Sequence of chain 2.A:
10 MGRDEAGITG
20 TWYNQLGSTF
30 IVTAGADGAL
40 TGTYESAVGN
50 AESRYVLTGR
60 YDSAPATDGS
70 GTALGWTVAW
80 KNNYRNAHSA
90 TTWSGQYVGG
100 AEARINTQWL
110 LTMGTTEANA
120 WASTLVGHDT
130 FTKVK

Binding-site contacts:
Ligand atom N5 contacts residue MET112 of chain 4.A at 3.7 Å.
Ligand atom C1 contacts residue TYR43 of chain 4.A at 3.5 Å (hydrophobic).
Ligand atom C10 contacts residue ASN49 of chain 4.A at 3.5 Å.
Ligand atom N1 contacts residue ASP128 of chain 4.A at 2.8 Å (salt-bridge).
Ligand atom C5 contacts residue TRP120 of chain 2.A at 3.5 Å (hydrophobic).
Ligand atom C17 contacts residue MET112 of chain 4.A at 3.7 Å (hydrophobic).
Ligand atom O2 contacts residue ASN49 of chain 4.A at 2.6 Å (h-bond).
Ligand atom O2 contacts residue GLY48 of chain 4.A at 3.1 Å.
Ligand atom C1 contacts residue ASP128 of chain 4.A at 3.8 Å.
Ligand atom C7 contacts residue LEU110 of chain 4.A at 3.4 Å (hydrophobic).
Ligand atom C8 contacts residue TRP79 of chain 4.A at 3.7 Å (hydrophobic).
Ligand atom C1 contacts residue LEU25 of chain 4.A at 3.7 Å (hydrophobic).
Ligand atom C15 contacts residue MET112 of chain 4.A at 3.6 Å (hydrophobic).
Ligand atom C3 contacts residue TRP108 of chain 4.A at 3.7 Å (hydrophobic).
Ligand atom C14 contacts residue SER88 of chain 4.A at 3.7 Å.
Ligand atom C21 contacts residue SER122 of chain 4.A at 3.3 Å.
Ligand atom O5 contacts residue MET112 of chain 4.A at 2.9 Å.
Ligand atom C14 contacts residue LEU110 of chain 4.A at 3.7 Å (hydrophobic).
Ligand atom O1 contacts residue ASN23 of chain 4.A at 2.9 Å (h-bond).
Ligand atom S1 contacts residue TRP79 of chain 4.A at 3.6 Å.
Ligand atom C2 contacts residue ASP128 of chain 4.A at 3.8 Å.
Ligand atom C19 contacts residue MET112 of chain 4.A at 3.7 Å (hydrophobic).
Ligand atom C1 contacts residue SER27 of chain 4.A at 3.5 Å.
Ligand atom C21 contacts residue ALA121 of chain 4.A at 3.2 Å (hydrophobic).
Ligand atom C29 contacts residue ALA121 of chain 4.A at 3.7 Å (hydrophobic).
Ligand atom C6 contacts residue SER45 of chain 4.A at 3.7 Å.
Ligand atom C1 contacts residue ASN23 of chain 4.A at 3.7 Å.
Ligand atom C13 contacts residue SER88 of chain 4.A at 3.2 Å.
Ligand atom C18 contacts residue MET112 of chain 4.A at 3.6 Å (hydrophobic).
Ligand atom C23 contacts residue MET112 of chain 4.A at 3.6 Å (hydrophobic).
Ligand atom O1 contacts residue SER27 of chain 4.A at 2.5 Å (h-bond).
Ligand atom C4 contacts residue VAL47 of chain 4.A at 3.8 Å (hydrophobic).
Ligand atom C16 contacts residue MET112 of chain 4.A at 3.6 Å (hydrophobic).
Ligand atom S1 contacts residue THR90 of chain 4.A at 3.3 Å (h-bond).
Ligand atom C20 contacts residue ALA121 of chain 4.A at 3.4 Å (hydrophobic).
Ligand atom N2 contacts residue SER45 of chain 4.A at 2.9 Å (h-bond).
Ligand atom O1 contacts residue TYR43 of chain 4.A at 2.7 Å (h-bond).
Ligand atom N2 contacts residue VAL47 of chain 4.A at 3.6 Å.
Ligand atom C22 contacts residue SER122 of chain 4.A at 3.4 Å.
Ligand atom C22 contacts residue MET112 of chain 4.A at 3.7 Å (hydrophobic).

A protein and the small-molecule ligand that binds it are described below.
Small molecule (SMILES): [O][Ru]12345(OC(=O)c6cc(N7CCN(C(=O)CCCC[C@@H]8SC[C@@H]9NC(=O)N[C@@H]98)CC7)c7ccccc7n->16)[C]1[C]2[C]3[C]4[C]15

Sequence of chain 4.A:
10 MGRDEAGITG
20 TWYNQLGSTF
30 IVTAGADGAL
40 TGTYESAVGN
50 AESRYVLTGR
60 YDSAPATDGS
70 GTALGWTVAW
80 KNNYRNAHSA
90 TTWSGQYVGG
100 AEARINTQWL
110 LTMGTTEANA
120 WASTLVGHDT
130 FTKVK